Binding-site contacts:
Ligand atom O7 contacts residue FE1 of chain 2.C at 2.3 Å.
Ligand atom C3 contacts residue FE1 of chain 2.C at 4.0 Å.
Ligand atom C3 contacts residue TYR20 of chain 2.A at 3.6 Å (hydrophobic).
Ligand atom C6 contacts residue ARG158 of chain 2.B at 3.7 Å.
Ligand atom C2 contacts residue TYR109 of chain 2.B at 4.1 Å (hydrophobic).
Ligand atom C2 contacts residue FE1 of chain 2.C at 2.8 Å.
Ligand atom O11 contacts residue PRO19 of chain 2.A at 3.9 Å.
Ligand atom O11 contacts residue TRP150 of chain 2.B at 3.4 Å.
Ligand atom C2 contacts residue TYR148 of chain 2.B at 2.6 Å (hydrophobic).
Ligand atom C6 contacts residue PRO19 of chain 2.A at 4.1 Å (hydrophobic).
Ligand atom N9 contacts residue TRP150 of chain 2.B at 3.8 Å.
Ligand atom C5 contacts residue PRO19 of chain 2.A at 3.8 Å (hydrophobic).
Ligand atom N9 contacts residue PRO19 of chain 2.A at 3.3 Å.
Ligand atom C1 contacts residue PRO19 of chain 2.A at 4.0 Å (hydrophobic).
Ligand atom C3 contacts residue PRO19 of chain 2.A at 3.2 Å (hydrophobic).
Ligand atom O10 contacts residue PRO19 of chain 2.A at 3.3 Å.
Ligand atom C5 contacts residue HIS142 of chain 2.A at 4.1 Å.
Ligand atom O7 contacts residue HIS163 of chain 2.B at 3.0 Å.
Ligand atom C1 contacts residue TYR148 of chain 2.B at 2.8 Å (hydrophobic).
Ligand atom C6 contacts residue TYR148 of chain 2.B at 3.7 Å (hydrophobic).
Ligand atom C1 contacts residue ARG158 of chain 2.B at 3.6 Å.
Ligand atom O8 contacts residue TYR109 of chain 2.B at 3.0 Å (h-bond).
Ligand atom O8 contacts residue FE1 of chain 2.C at 2.0 Å.
Ligand atom O8 contacts residue HIS163 of chain 2.B at 3.3 Å (h-bond).
Ligand atom O7 contacts residue ARG158 of chain 2.B at 2.8 Å (salt-bridge).
Ligand atom O7 contacts residue TYR148 of chain 2.B at 2.9 Å (h-bond).
Ligand atom O11 contacts residue HIS142 of chain 2.A at 3.7 Å.
Ligand atom C3 contacts residue TYR148 of chain 2.B at 3.5 Å (hydrophobic).
Ligand atom C1 contacts residue FE1 of chain 2.C at 2.9 Å.
Ligand atom C5 contacts residue TRP150 of chain 2.B at 3.9 Å (hydrophobic).
Ligand atom O10 contacts residue TYR20 of chain 2.A at 3.5 Å (h-bond).
Ligand atom O8 contacts residue TYR148 of chain 2.B at 2.7 Å (h-bond).
Ligand atom C6 contacts residue ILE192 of chain 2.B at 3.9 Å (hydrophobic).
Ligand atom C2 contacts residue PRO19 of chain 2.A at 3.6 Å (hydrophobic).
Ligand atom C1 contacts residue HIS163 of chain 2.B at 4.1 Å.
Ligand atom C2 contacts residue TYR20 of chain 2.A at 4.1 Å (hydrophobic).
Ligand atom O8 contacts residue TYR20 of chain 2.A at 3.5 Å.
Ligand atom O7 contacts residue GLN178 of chain 2.B at 4.1 Å.
Ligand atom O7 contacts residue HIS161 of chain 2.B at 3.3 Å (h-bond).
Ligand atom C4 contacts residue PRO19 of chain 2.A at 3.3 Å (hydrophobic).

Sequence of chain 2.B:
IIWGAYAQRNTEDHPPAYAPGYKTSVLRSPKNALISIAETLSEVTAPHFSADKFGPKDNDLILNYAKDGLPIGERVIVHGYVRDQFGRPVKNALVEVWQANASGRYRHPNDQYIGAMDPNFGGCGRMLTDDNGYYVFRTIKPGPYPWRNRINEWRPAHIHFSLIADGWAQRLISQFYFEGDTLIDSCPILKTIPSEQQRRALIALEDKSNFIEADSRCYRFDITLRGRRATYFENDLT

Sequence of chain 2.A:
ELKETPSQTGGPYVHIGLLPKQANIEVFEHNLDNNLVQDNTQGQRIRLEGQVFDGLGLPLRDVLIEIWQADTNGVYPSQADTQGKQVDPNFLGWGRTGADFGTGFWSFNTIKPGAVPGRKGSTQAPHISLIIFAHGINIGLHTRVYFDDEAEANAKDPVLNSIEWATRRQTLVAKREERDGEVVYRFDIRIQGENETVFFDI

This protein binds this small molecule.
Small molecule (SMILES): O=[N+]([O-])c1ccc(O)c(O)c1